Binding-site contacts:
Ligand atom C28 contacts residue GLN114 of chain 4.A at 3.7 Å.
Ligand atom C05 contacts residue TYR43 of chain 4.A at 3.5 Å (hydrophobic).
Ligand atom C01 contacts residue TRP120 of chain 2.A at 3.6 Å (hydrophobic).
Ligand atom S04 contacts residue TRP92 of chain 4.A at 3.8 Å.
Ligand atom C15 contacts residue TRP79 of chain 4.A at 3.7 Å (hydrophobic).
Ligand atom O03 contacts residue ASN23 of chain 4.A at 3.0 Å (h-bond).
Ligand atom S04 contacts residue TRP79 of chain 4.A at 3.6 Å.
Ligand atom N13 contacts residue GLN114 of chain 4.A at 3.4 Å (h-bond).
Ligand atom O07 contacts residue LYS49 of chain 4.A at 2.9 Å (salt-bridge).
Ligand atom C12 contacts residue TRP108 of chain 4.A at 3.3 Å (hydrophobic).
Ligand atom C05 contacts residue SER45 of chain 4.A at 3.8 Å.
Ligand atom C24 contacts residue ALA112 of chain 4.A at 3.7 Å (hydrophobic).
Ligand atom C18 contacts residue SER88 of chain 4.A at 3.8 Å.
Ligand atom C14 contacts residue ALA47 of chain 4.A at 3.6 Å (hydrophobic).
Ligand atom N13 contacts residue ALA121 of chain 4.A at 3.2 Å (h-bond).
Ligand atom N02 contacts residue LEU25 of chain 4.A at 3.7 Å.
Ligand atom S04 contacts residue THR90 of chain 4.A at 3.3 Å (h-bond).
Ligand atom C16 contacts residue TRP79 of chain 4.A at 3.7 Å (hydrophobic).
Ligand atom N09 contacts residue SER88 of chain 4.A at 3.1 Å (h-bond).
Ligand atom C05 contacts residue ASP128 of chain 4.A at 3.7 Å.
Ligand atom C17 contacts residue TRP79 of chain 4.A at 3.6 Å (hydrophobic).
Ligand atom O07 contacts residue GLY48 of chain 4.A at 3.6 Å.
Ligand atom N06 contacts residue SER45 of chain 4.A at 3.0 Å (h-bond).
Ligand atom O03 contacts residue SER27 of chain 4.A at 2.7 Å (h-bond).
Ligand atom C05 contacts residue ASN23 of chain 4.A at 3.8 Å.
Ligand atom C05 contacts residue LEU25 of chain 4.A at 3.7 Å (hydrophobic).
Ligand atom N06 contacts residue LEU25 of chain 4.A at 3.8 Å.
Ligand atom N02 contacts residue ASP128 of chain 4.A at 2.8 Å (salt-bridge).
Ligand atom C14 contacts residue SER45 of chain 4.A at 3.5 Å.
Ligand atom C23 contacts residue LYS49 of chain 4.A at 3.6 Å.
Ligand atom C08 contacts residue TRP120 of chain 2.A at 3.8 Å (hydrophobic).
Ligand atom C25 contacts residue ALA112 of chain 4.A at 3.6 Å (hydrophobic).
Ligand atom C17 contacts residue LYS49 of chain 4.A at 3.6 Å.
Ligand atom O03 contacts residue TYR43 of chain 4.A at 2.7 Å (h-bond).
Ligand atom C10 contacts residue TRP108 of chain 4.A at 3.8 Å (hydrophobic).
Ligand atom C05 contacts residue SER27 of chain 4.A at 3.7 Å.
Ligand atom C20 contacts residue SER88 of chain 4.A at 3.6 Å.
Ligand atom C20 contacts residue ALA86 of chain 4.A at 3.7 Å (hydrophobic).
Ligand atom C19 contacts residue LEU110 of chain 4.A at 3.8 Å (hydrophobic).
Ligand atom C27 contacts residue ALA121 of chain 4.A at 3.5 Å (hydrophobic).

The protein below binds the small molecule below.
Small molecule (SMILES): O=C(CCCC[C@@H]1SC[C@@H]2NC(=O)N[C@@H]21)NC1CCN(c2ccncc2)CC1

Sequence of chain 4.A:
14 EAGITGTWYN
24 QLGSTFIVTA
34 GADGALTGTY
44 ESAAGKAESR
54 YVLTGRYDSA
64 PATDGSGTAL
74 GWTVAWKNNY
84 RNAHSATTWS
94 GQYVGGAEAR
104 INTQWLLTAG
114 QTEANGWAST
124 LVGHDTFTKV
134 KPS

Sequence of chain 2.A:
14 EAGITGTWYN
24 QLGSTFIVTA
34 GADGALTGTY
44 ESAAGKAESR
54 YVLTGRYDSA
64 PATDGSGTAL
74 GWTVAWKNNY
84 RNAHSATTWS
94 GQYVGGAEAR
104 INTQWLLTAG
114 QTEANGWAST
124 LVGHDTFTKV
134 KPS